Sequence of chain 1.A:
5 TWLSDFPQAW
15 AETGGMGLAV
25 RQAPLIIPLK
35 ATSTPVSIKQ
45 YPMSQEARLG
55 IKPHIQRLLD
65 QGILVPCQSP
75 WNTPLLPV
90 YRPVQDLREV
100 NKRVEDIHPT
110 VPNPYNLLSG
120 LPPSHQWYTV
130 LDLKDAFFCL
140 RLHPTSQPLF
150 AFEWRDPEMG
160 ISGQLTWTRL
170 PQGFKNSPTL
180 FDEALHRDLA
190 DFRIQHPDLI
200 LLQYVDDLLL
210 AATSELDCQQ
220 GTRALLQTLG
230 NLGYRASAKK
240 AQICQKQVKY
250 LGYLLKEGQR

Binding-site contacts:
Ligand atom C6 contacts residue DC6 of chain 1.B at 3.3 Å.
Ligand atom O6 contacts residue 1WA5 of chain 1.B at 3.2 Å (h-bond).
Ligand atom O2 contacts residue 1WA5 of chain 1.B at 3.3 Å (h-bond).
Ligand atom N6 contacts residue DT2 of chain 1.B at 3.1 Å (h-bond).
Ligand atom O4 contacts residue DA4 of chain 1.B at 3.2 Å (h-bond).
Ligand atom N2 contacts residue ASP95 of chain 1.A at 3.0 Å (salt-bridge).
Ligand atom O3' contacts residue LEU96 of chain 1.A at 3.1 Å (h-bond).
Ligand atom O6 contacts residue DC1 of chain 1.B at 3.1 Å (h-bond).
Ligand atom O3' contacts residue GLY172 of chain 1.A at 2.9 Å (h-bond).
Ligand atom N3 contacts residue IGU7 of chain 1.B at 3.0 Å (h-bond).
Ligand atom N3 contacts residue ASP95 of chain 1.A at 3.4 Å.
Ligand atom N1 contacts residue DT3 of chain 1.B at 2.8 Å (h-bond).
Ligand atom O2 contacts residue 1WA5 of chain 1.B at 2.9 Å (h-bond).
Ligand atom N1 contacts residue DC6 of chain 1.B at 2.6 Å (h-bond).
Ligand atom N1 contacts residue LEU80 of chain 1.A at 3.4 Å.
Ligand atom N6 contacts residue DT3 of chain 1.B at 3.1 Å (h-bond).
Ligand atom C2 contacts residue DT3 of chain 1.B at 3.5 Å.
Ligand atom C2 contacts residue DA4 of chain 1.B at 3.3 Å.
Ligand atom N6 contacts residue IGU7 of chain 1.B at 2.8 Å (h-bond).
Ligand atom N2 contacts residue ARG97 of chain 1.A at 3.3 Å (salt-bridge).
Ligand atom N3 contacts residue DA4 of chain 1.B at 3.0 Å (h-bond).
Ligand atom O4 contacts residue IGU7 of chain 1.B at 2.9 Å (h-bond).
Ligand atom N4 contacts residue 1WA5 of chain 1.B at 3.0 Å (h-bond).
Ligand atom N2 contacts residue IGU7 of chain 1.B at 3.1 Å.
Ligand atom N2 contacts residue DC6 of chain 1.B at 2.6 Å (h-bond).
Ligand atom O4 contacts residue DC6 of chain 1.B at 3.1 Å (h-bond).
Ligand atom N3 contacts residue 1WA5 of chain 1.B at 3.0 Å (h-bond).
Ligand atom N1 contacts residue DA4 of chain 1.B at 3.4 Å (h-bond).
Ligand atom C6 contacts residue IGU7 of chain 1.B at 3.1 Å.
Ligand atom N1 contacts residue IGU7 of chain 1.B at 3.4 Å (h-bond).
Ligand atom C6 contacts residue LEU80 of chain 1.A at 3.4 Å (hydrophobic).
Ligand atom N1 contacts residue DT2 of chain 1.B at 2.9 Å (h-bond).
Ligand atom N6 contacts residue DC1 of chain 1.B at 3.1 Å (h-bond).
Ligand atom N1 contacts residue DC1 of chain 1.B at 3.0 Å (h-bond).
Ligand atom O6 contacts residue DC6 of chain 1.B at 2.5 Å (h-bond).
Ligand atom N1 contacts residue DT8 of chain 1.B at 3.0 Å (h-bond).
Ligand atom N2 contacts residue DC1 of chain 1.B at 2.8 Å (h-bond).
Ligand atom C4 contacts residue IGU7 of chain 1.B at 3.4 Å.
Ligand atom N2 contacts residue IGU7 of chain 1.B at 3.1 Å (h-bond).
Ligand atom C2 contacts residue DC6 of chain 1.B at 3.4 Å.

This protein binds this small molecule.
Small molecule (SMILES): Cc1cn([C@H]2C[C@H](O[P](=O)(O)OC[C@H]3O[C@@H](n4cnc5c(N)ncnc54)C[C@@H]3O[P](=O)(O)OC[C@H]3O[C@@H](n4cnc5c(N)ncnc54)C[C@@H]3O[P](=O)(O)OC[C@H]3O[C@@H](n4cnc5c(=O)nc(N)[nH]c54)C[C@@H]3O)[C@@H](CO[P](=O)(O)O[C@H]3C[C@H](c4cc([N+](=O)O)c(N)nc4O)O[C@@H]3CO[P](=O)(O)O[C@H]3C[C@H](n4cnc5c(=O)nc(N)[nH]c54)O[C@@H]3CO[P](=O)(O)O[C@H]3C[C@H](c4cn(C)c(=O)nc4N)O[C@@H]3CO[P](=O)(O)O[C@H]3C[C@H](n4cnc5c(N)ncnc54)O[C@@H]3COP(=O)=O)O2)c(=O)[nH]c1=O